Sequence of chain 5.Y:
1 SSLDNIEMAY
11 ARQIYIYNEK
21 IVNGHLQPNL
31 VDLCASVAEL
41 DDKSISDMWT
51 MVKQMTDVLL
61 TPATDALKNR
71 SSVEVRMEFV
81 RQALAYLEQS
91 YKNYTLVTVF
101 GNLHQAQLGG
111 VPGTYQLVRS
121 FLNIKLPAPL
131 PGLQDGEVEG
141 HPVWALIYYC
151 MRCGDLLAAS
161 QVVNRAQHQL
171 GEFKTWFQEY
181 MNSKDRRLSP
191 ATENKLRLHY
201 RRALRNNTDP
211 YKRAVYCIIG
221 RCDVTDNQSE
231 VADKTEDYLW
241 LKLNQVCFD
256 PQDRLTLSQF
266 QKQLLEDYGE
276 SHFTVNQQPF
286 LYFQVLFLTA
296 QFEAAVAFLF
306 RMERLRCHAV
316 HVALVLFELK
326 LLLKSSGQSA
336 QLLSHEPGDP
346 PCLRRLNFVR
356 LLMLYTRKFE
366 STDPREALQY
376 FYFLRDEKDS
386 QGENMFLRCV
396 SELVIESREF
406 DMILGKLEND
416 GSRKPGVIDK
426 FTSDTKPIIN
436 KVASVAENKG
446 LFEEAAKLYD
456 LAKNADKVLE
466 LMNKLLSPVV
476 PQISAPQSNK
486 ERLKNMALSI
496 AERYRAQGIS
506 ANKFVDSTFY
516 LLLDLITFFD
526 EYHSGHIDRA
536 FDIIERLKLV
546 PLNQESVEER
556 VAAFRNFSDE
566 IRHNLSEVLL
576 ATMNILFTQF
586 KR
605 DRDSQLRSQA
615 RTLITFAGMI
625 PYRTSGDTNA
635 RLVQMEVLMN

Binding-site contacts:
Ligand atom C contacts residue THR235 of chain 5.Y at 3.6 Å.
Ligand atom C contacts residue THR235 of chain 5.Y at 3.6 Å.
Ligand atom CG2 contacts residue LEU286 of chain 5.Y at 3.7 Å (hydrophobic).
Ligand atom CB contacts residue HIS277 of chain 5.Y at 3.7 Å.
Ligand atom CG2 contacts residue GLU236 of chain 5.Y at 3.3 Å.
Ligand atom C contacts residue LEU286 of chain 5.Y at 3.8 Å (hydrophobic).
Ligand atom CA contacts residue ASN227 of chain 5.Y at 3.7 Å.
Ligand atom N contacts residue ASN227 of chain 5.Y at 3.0 Å (h-bond).
Ligand atom CG contacts residue TYR273 of chain 5.Y at 3.6 Å (hydrophobic).
Ligand atom N contacts residue TYR273 of chain 5.Y at 3.9 Å.
Ligand atom O contacts residue LEU286 of chain 5.Y at 3.2 Å.
Ligand atom CG contacts residue LYS234 of chain 5.Y at 3.3 Å.
Ligand atom CG1 contacts residue TYR94 of chain 5.Y at 3.8 Å (hydrophobic).
Ligand atom C contacts residue ASN281 of chain 5.Y at 3.8 Å.
Ligand atom CG contacts residue ASP233 of chain 5.Y at 3.0 Å.
Ligand atom CB contacts residue TYR238 of chain 5.Y at 3.6 Å (hydrophobic).
Ligand atom N contacts residue THR235 of chain 5.Y at 3.9 Å.
Ligand atom O contacts residue TYR94 of chain 5.Y at 2.9 Å.
Ligand atom O contacts residue LYS234 of chain 5.Y at 3.6 Å.
Ligand atom CG2 contacts residue PHE278 of chain 5.Y at 3.7 Å (hydrophobic).
Ligand atom N contacts residue THR235 of chain 5.Y at 3.5 Å (h-bond).
Ligand atom CB contacts residue ASP233 of chain 5.Y at 3.0 Å.
Ligand atom C contacts residue ASN227 of chain 5.Y at 3.5 Å.
Ligand atom CG contacts residue HIS277 of chain 5.Y at 3.8 Å.
Ligand atom CD contacts residue HIS277 of chain 5.Y at 3.9 Å.
Ligand atom O contacts residue THR235 of chain 5.Y at 3.0 Å (h-bond).
Ligand atom CG2 contacts residue HIS277 of chain 5.Y at 3.3 Å.
Ligand atom CA contacts residue THR235 of chain 5.Y at 3.6 Å.
Ligand atom CD1 contacts residue TYR94 of chain 5.Y at 3.5 Å (hydrophobic).
Ligand atom CD1 contacts residue TYR91 of chain 5.Y at 3.9 Å (hydrophobic).
Ligand atom CG2 contacts residue ASN281 of chain 5.Y at 3.6 Å.
Ligand atom CB contacts residue LEU286 of chain 5.Y at 3.9 Å (hydrophobic).
Ligand atom O contacts residue ASN281 of chain 5.Y at 2.6 Å (h-bond).
Ligand atom O contacts residue HIS277 of chain 5.Y at 3.4 Å.
Ligand atom O contacts residue THR235 of chain 5.Y at 3.1 Å (h-bond).
Ligand atom CG1 contacts residue VAL280 of chain 5.Y at 4.0 Å (hydrophobic).
Ligand atom C contacts residue TYR94 of chain 5.Y at 4.0 Å (hydrophobic).
Ligand atom C contacts residue THR235 of chain 5.Y at 3.6 Å.
Ligand atom O contacts residue ASN227 of chain 5.Y at 3.6 Å.
Ligand atom CD contacts residue TYR273 of chain 5.Y at 3.3 Å (hydrophobic).

This protein binds this small molecule.
Small molecule (SMILES): CC[C@H](C)[C@H](NC(=O)[C@H](CO)NC(=O)[C@H](CCCN=C(N)N)NC(=O)[C@@H](NC(=O)[C@@H]1CCCN1C(=O)[C@@H]1CCCN1C(=O)[C@H](C)N)C(C)C)C(=O)N[C@H](C=O)Cc1ccc(O)cc1